Sequence of chain 1.A:
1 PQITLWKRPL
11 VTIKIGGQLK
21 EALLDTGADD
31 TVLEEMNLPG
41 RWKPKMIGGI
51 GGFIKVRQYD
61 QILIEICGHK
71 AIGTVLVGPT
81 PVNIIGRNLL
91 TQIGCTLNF

Binding-site contacts:
Ligand atom C9 contacts residue VAL56 of chain 1.A at 4.0 Å (hydrophobic).
Ligand atom C12 contacts residue ARG57 of chain 1.A at 4.4 Å.
Ligand atom N10 contacts residue PRO44 of chain 1.A at 3.4 Å.
Ligand atom O3 contacts residue TRP42 of chain 1.A at 3.9 Å.
Ligand atom C9 contacts residue LYS45 of chain 1.A at 3.3 Å.
Ligand atom N10 contacts residue LYS45 of chain 1.A at 3.4 Å (salt-bridge).
Ligand atom C4 contacts residue TRP42 of chain 1.A at 4.2 Å (hydrophobic).
Ligand atom C12 contacts residue TRP42 of chain 1.A at 4.1 Å (hydrophobic).
Ligand atom C9 contacts residue MET46 of chain 1.A at 4.0 Å (hydrophobic).
Ligand atom C9 contacts residue PRO44 of chain 1.A at 3.6 Å (hydrophobic).
Ligand atom C8 contacts residue LYS55 of chain 1.A at 3.6 Å.
Ligand atom C8 contacts residue PRO44 of chain 1.A at 3.9 Å (hydrophobic).
Ligand atom C7 contacts residue PRO44 of chain 1.A at 4.0 Å (hydrophobic).
Ligand atom C11 contacts residue VAL56 of chain 1.A at 3.7 Å (hydrophobic).
Ligand atom C2 contacts residue ARG57 of chain 1.A at 4.4 Å.
Ligand atom O1 contacts residue ARG57 of chain 1.A at 3.4 Å.
Ligand atom C12 contacts residue LYS55 of chain 1.A at 4.5 Å.
Ligand atom N10 contacts residue VAL56 of chain 1.A at 2.9 Å (h-bond).
Ligand atom C6 contacts residue LYS55 of chain 1.A at 3.9 Å.
Ligand atom C11 contacts residue LYS55 of chain 1.A at 3.8 Å.
Ligand atom C11 contacts residue PRO44 of chain 1.A at 3.7 Å (hydrophobic).
Ligand atom C2 contacts residue TRP42 of chain 1.A at 3.8 Å (hydrophobic).
Ligand atom C8 contacts residue MET46 of chain 1.A at 4.4 Å (hydrophobic).
Ligand atom O1 contacts residue TRP42 of chain 1.A at 3.9 Å.
Ligand atom N10 contacts residue LYS55 of chain 1.A at 3.6 Å.
Ligand atom C12 contacts residue PRO44 of chain 1.A at 4.3 Å (hydrophobic).
Ligand atom C7 contacts residue LYS55 of chain 1.A at 3.7 Å.
Ligand atom C9 contacts residue LYS55 of chain 1.A at 3.6 Å.
Ligand atom C12 contacts residue VAL56 of chain 1.A at 3.8 Å (hydrophobic).

This protein binds this small molecule.
Small molecule (SMILES): O=C(O)c1ccc2cc[nH]c2c1